A small-molecule ligand and the protein it binds are described below.
Small molecule (SMILES): CCOc1cc2ncc(C#N)c(Nc3ccc(Oc4ccn5ncnc5c4)c(C)c3)c2cc1NC(=O)/C=C/CN(C)C

Sequence of chain 1.F:
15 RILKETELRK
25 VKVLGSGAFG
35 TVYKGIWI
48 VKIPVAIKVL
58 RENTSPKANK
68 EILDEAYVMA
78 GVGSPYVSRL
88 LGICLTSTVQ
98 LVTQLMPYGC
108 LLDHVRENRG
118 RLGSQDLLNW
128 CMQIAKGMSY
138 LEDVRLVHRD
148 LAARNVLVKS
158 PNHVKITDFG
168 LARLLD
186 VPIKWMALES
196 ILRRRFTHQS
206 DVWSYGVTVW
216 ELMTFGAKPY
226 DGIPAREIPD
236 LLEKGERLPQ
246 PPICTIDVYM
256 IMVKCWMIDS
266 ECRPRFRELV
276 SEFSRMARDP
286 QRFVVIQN

Binding-site contacts:
Ligand atom C04 contacts residue LEU28 of chain 1.F at 3.5 Å (hydrophobic).
Ligand atom C27 contacts residue LEU154 of chain 1.F at 3.2 Å (hydrophobic).
Ligand atom C05 contacts residue MET103 of chain 1.F at 3.0 Å (hydrophobic).
Ligand atom C08 contacts residue LEU154 of chain 1.F at 3.5 Å (hydrophobic).
Ligand atom C12 contacts residue THR164 of chain 1.F at 3.5 Å.
Ligand atom N18 contacts residue SER85 of chain 1.F at 3.0 Å (h-bond).
Ligand atom C28 contacts residue LEU154 of chain 1.F at 3.2 Å (hydrophobic).
Ligand atom C38 contacts residue ASP110 of chain 1.F at 3.3 Å.
Ligand atom N20 contacts residue GLU72 of chain 1.F at 3.2 Å (salt-bridge).
Ligand atom C30 contacts residue ALA53 of chain 1.F at 3.5 Å (hydrophobic).
Ligand atom C36 contacts residue CYS107 of chain 1.F at 3.1 Å (hydrophobic).
Ligand atom N31 contacts residue LEU102 of chain 1.F at 3.5 Å.
Ligand atom C19 contacts residue MET76 of chain 1.F at 3.5 Å (hydrophobic).
Ligand atom O03 contacts residue GLY106 of chain 1.F at 3.5 Å.
Ligand atom C37 contacts residue CYS107 of chain 1.F at 1.9 Å (hydrophobic).
Ligand atom C38 contacts residue CYS107 of chain 1.F at 3.1 Å (hydrophobic).
Ligand atom C28 contacts residue THR100 of chain 1.F at 3.5 Å.
Ligand atom N29 contacts residue THR100 of chain 1.F at 3.1 Å.
Ligand atom C11 contacts residue THR164 of chain 1.F at 3.2 Å.
Ligand atom C12 contacts residue ASP165 of chain 1.F at 3.5 Å.
Ligand atom C22 contacts residue GLU72 of chain 1.F at 3.2 Å.
Ligand atom C05 contacts residue LEU102 of chain 1.F at 3.5 Å (hydrophobic).
Ligand atom N29 contacts residue THR164 of chain 1.F at 3.5 Å (h-bond).
Ligand atom N20 contacts residue MET76 of chain 1.F at 3.4 Å.
Ligand atom O42 contacts residue CYS107 of chain 1.F at 3.3 Å (h-bond).
Ligand atom C30 contacts residue GLN101 of chain 1.F at 3.3 Å.
Ligand atom N21 contacts residue GLU72 of chain 1.F at 3.4 Å (salt-bridge).
Ligand atom C35 contacts residue CYS107 of chain 1.F at 3.3 Å (hydrophobic).
Ligand atom C02 contacts residue MET103 of chain 1.F at 3.4 Å (hydrophobic).
Ligand atom C30 contacts residue MET103 of chain 1.F at 3.3 Å (hydrophobic).
Ligand atom C07 contacts residue LEU154 of chain 1.F at 3.5 Å (hydrophobic).
Ligand atom N31 contacts residue MET103 of chain 1.F at 2.9 Å (h-bond).
Ligand atom O14 contacts residue LYS55 of chain 1.F at 3.1 Å.
Ligand atom C19 contacts residue SER85 of chain 1.F at 3.2 Å.
Ligand atom C02 contacts residue PRO104 of chain 1.F at 3.4 Å (hydrophobic).
Ligand atom C22 contacts residue ASP165 of chain 1.F at 3.3 Å.
Ligand atom C23 contacts residue LEU98 of chain 1.F at 3.5 Å (hydrophobic).
Ligand atom C23 contacts residue ASP165 of chain 1.F at 3.0 Å.
Ligand atom C25 contacts residue THR100 of chain 1.F at 3.5 Å.
Ligand atom C25 contacts residue LYS55 of chain 1.F at 3.5 Å.